Sequence of chain 1.A:
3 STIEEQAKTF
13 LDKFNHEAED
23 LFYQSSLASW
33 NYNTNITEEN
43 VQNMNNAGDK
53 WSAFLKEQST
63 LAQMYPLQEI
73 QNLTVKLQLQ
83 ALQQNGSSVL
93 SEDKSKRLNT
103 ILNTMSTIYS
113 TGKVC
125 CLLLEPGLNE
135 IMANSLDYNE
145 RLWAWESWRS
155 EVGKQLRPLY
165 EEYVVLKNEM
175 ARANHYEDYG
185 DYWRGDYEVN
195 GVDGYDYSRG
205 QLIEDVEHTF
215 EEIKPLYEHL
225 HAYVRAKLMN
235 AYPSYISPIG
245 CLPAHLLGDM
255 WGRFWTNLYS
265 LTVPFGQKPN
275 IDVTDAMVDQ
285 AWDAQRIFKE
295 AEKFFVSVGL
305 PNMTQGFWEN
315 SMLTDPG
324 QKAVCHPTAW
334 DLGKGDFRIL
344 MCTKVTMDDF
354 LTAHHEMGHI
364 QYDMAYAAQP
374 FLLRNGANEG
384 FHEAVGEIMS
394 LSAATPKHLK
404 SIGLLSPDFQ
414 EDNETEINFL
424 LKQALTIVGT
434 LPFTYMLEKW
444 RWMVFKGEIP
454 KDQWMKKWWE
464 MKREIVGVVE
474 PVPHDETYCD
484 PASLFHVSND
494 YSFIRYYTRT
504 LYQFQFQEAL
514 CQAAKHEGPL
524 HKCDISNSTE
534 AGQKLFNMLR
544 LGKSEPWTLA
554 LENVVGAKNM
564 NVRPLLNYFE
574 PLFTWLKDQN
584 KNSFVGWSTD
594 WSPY

Binding-site contacts:
Ligand atom N2 contacts residue ASN74 of chain 1.A at 3.0 Å (h-bond).
Ligand atom C2 contacts residue ASN74 of chain 1.A at 2.5 Å.
Ligand atom C7 contacts residue ASN74 of chain 1.A at 3.5 Å.
Ligand atom C4 contacts residue ASN74 of chain 1.A at 4.2 Å.
Ligand atom O5 contacts residue ASN74 of chain 1.A at 2.3 Å (h-bond).
Ligand atom O5 contacts residue LYS10 of chain 1.A at 4.0 Å.
Ligand atom C3 contacts residue ASN74 of chain 1.A at 3.8 Å.
Ligand atom O7 contacts residue ASN74 of chain 1.A at 3.6 Å (h-bond).
Ligand atom C1 contacts residue ASN74 of chain 1.A at 1.4 Å.
Ligand atom C5 contacts residue ASN74 of chain 1.A at 3.6 Å.

A small-molecule ligand and the protein it binds are described below.
Small molecule (SMILES): CC(=O)N[C@@H]1[C@@H](O)[C@H](O)[C@@H](CO)O[C@H]1O